A small-molecule ligand and the protein it binds are described below.
Small molecule (SMILES): C/C1=C2/N=C(/C=C3\N[C@H]([C@@H](C)C4=N[C@H]([C@H](CC(=O)O)[C@@]4(C)CCC(=O)O)[C@]4(C)N=C1[C@@H](CCC(=O)O)[C@]4(C)CC(=O)O)[C@H](CCC(=O)O)C3(C)C)[C@@H](CCC(=O)O)[C@]2(C)CC(=O)O

Sequence of chain 2.A:
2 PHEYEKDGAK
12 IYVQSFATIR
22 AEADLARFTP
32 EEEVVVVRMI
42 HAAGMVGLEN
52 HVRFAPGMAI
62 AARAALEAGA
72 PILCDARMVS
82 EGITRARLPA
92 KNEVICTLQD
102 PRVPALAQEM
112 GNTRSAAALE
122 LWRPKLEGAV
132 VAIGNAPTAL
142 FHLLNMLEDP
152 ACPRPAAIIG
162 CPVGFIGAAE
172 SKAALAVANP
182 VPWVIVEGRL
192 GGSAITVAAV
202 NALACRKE

Binding-site contacts:
Ligand atom O58 contacts residue ALA137 of chain 1.A at 3.2 Å.
Ligand atom C43 contacts residue ALA195 of chain 2.A at 3.4 Å (hydrophobic).
Ligand atom O44 contacts residue SER194 of chain 1.A at 2.6 Å (h-bond).
Ligand atom O40 contacts residue ASN202 of chain 2.A at 2.8 Å (h-bond).
Ligand atom C47 contacts residue ASN136 of chain 1.A at 3.0 Å.
Ligand atom O62 contacts residue ARG115 of chain 1.A at 3.2 Å (salt-bridge).
Ligand atom O33 contacts residue ARG78 of chain 1.A at 3.4 Å (salt-bridge).
Ligand atom N24 contacts residue TYR13 of chain 2.A at 3.4 Å (h-bond).
Ligand atom C47 contacts residue VAL164 of chain 1.A at 2.8 Å (hydrophobic).
Ligand atom O45 contacts residue GLY193 of chain 1.A at 3.1 Å.
Ligand atom O33 contacts residue GLN100 of chain 1.A at 2.5 Å (h-bond).
Ligand atom O33 contacts residue LEU99 of chain 1.A at 3.2 Å.
Ligand atom O45 contacts residue SER194 of chain 1.A at 2.8 Å (h-bond).
Ligand atom O63 contacts residue SER116 of chain 1.A at 2.6 Å (h-bond).
Ligand atom O51 contacts residue ILE12 of chain 2.A at 3.5 Å.
Ligand atom O58 contacts residue PRO138 of chain 1.A at 3.2 Å (h-bond).
Ligand atom C9 contacts residue ASN136 of chain 1.A at 3.5 Å.
Ligand atom C46 contacts residue VAL164 of chain 1.A at 3.5 Å (hydrophobic).
Ligand atom N22 contacts residue ASN136 of chain 1.A at 3.2 Å (h-bond).
Ligand atom C57 contacts residue THR139 of chain 1.A at 3.4 Å.
Ligand atom C49 contacts residue ILE167 of chain 1.A at 3.4 Å (hydrophobic).
Ligand atom C38 contacts residue ARG39 of chain 2.A at 3.5 Å.
Ligand atom O51 contacts residue HIS42 of chain 2.A at 3.0 Å.
Ligand atom O45 contacts residue ALA195 of chain 2.A at 3.4 Å.
Ligand atom C32 contacts residue LEU99 of chain 1.A at 3.4 Å (hydrophobic).
Ligand atom O34 contacts residue ARG78 of chain 1.A at 2.9 Å (salt-bridge).
Ligand atom O29 contacts residue ARG115 of chain 1.A at 2.8 Å (salt-bridge).
Ligand atom O52 contacts residue PHE166 of chain 1.A at 2.8 Å (h-bond).
Ligand atom O58 contacts residue THR139 of chain 1.A at 2.6 Å (h-bond).
Ligand atom C50 contacts residue SER16 of chain 2.A at 3.4 Å.
Ligand atom C20 contacts residue ASN136 of chain 1.A at 3.3 Å.
Ligand atom O52 contacts residue ILE167 of chain 1.A at 3.1 Å (h-bond).
Ligand atom C54 contacts residue TYR13 of chain 2.A at 3.4 Å (hydrophobic).
Ligand atom C35 contacts residue GLY83 of chain 2.A at 3.4 Å.
Ligand atom O51 contacts residue SER16 of chain 2.A at 3.3 Å (h-bond).
Ligand atom O39 contacts residue ARG39 of chain 2.A at 3.3 Å (salt-bridge).
Ligand atom O34 contacts residue ALA77 of chain 1.A at 3.0 Å.
Ligand atom O40 contacts residue ARG39 of chain 2.A at 3.2 Å (salt-bridge).
Ligand atom O28 contacts residue THR85 of chain 2.A at 2.9 Å (h-bond).
Ligand atom O52 contacts residue SER16 of chain 2.A at 2.8 Å (h-bond).

Sequence of chain 1.A:
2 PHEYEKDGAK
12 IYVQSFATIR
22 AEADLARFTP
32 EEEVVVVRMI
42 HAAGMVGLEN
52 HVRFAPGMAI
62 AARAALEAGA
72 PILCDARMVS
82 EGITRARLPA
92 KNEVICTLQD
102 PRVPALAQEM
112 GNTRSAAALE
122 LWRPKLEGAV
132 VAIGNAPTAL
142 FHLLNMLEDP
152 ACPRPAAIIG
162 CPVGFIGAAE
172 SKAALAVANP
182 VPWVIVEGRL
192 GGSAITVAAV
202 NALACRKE